Binding-site contacts:
Ligand atom C7 contacts residue ASN256 of chain 2.A at 4.4 Å.
Ligand atom C7 contacts residue THR258 of chain 2.A at 4.5 Å.
Ligand atom C8 contacts residue THR258 of chain 2.A at 3.4 Å.
Ligand atom O3 contacts residue ASN256 of chain 2.A at 4.4 Å.
Ligand atom O5 contacts residue ASN256 of chain 2.A at 2.3 Å (h-bond).
Ligand atom C2 contacts residue ASN256 of chain 2.A at 2.8 Å.
Ligand atom N2 contacts residue ASN256 of chain 2.A at 3.3 Å (h-bond).
Ligand atom C3 contacts residue ASN256 of chain 2.A at 4.0 Å.
Ligand atom C4 contacts residue ASN256 of chain 2.A at 4.3 Å.
Ligand atom C1 contacts residue ASN256 of chain 2.A at 1.4 Å.
Ligand atom C5 contacts residue ASN256 of chain 2.A at 3.7 Å.
Ligand atom N2 contacts residue THR258 of chain 2.A at 4.4 Å.

A protein and the small-molecule ligand that binds it are described below.
Small molecule (SMILES): CC(=O)N[C@@H]1[C@@H](O)[C@H](O)[C@@H](CO)O[C@H]1O

Sequence of chain 2.A:
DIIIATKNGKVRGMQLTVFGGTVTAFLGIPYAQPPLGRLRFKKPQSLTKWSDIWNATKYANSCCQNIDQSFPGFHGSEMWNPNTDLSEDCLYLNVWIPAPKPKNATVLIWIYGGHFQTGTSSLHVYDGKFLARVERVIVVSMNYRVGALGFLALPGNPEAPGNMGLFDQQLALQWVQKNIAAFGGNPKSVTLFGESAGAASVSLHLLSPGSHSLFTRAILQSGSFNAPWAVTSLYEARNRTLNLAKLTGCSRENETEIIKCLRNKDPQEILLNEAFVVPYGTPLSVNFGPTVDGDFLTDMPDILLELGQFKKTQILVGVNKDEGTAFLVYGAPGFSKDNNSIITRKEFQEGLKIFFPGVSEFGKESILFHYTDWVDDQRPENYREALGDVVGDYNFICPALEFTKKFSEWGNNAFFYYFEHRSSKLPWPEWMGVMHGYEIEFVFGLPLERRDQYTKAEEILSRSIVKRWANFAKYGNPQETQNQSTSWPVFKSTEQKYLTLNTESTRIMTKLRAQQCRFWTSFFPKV